Sequence of chain 1.G:
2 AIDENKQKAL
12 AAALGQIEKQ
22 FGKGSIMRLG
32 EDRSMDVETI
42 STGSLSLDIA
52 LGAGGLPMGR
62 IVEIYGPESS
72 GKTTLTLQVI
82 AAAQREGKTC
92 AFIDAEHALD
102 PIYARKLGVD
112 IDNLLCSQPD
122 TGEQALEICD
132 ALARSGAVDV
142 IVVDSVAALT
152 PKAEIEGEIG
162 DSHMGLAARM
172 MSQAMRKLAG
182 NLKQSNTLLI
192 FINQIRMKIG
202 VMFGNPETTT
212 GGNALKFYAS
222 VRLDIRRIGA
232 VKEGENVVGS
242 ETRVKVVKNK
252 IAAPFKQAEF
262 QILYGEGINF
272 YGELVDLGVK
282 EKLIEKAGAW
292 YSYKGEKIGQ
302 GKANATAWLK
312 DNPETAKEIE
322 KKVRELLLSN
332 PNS

This small molecule binds to this protein.
Small molecule (SMILES): Nc1ncnc2c1ncn2[C@@H]1O[C@H](COP(=O)(O)OP(=O)(O)OP(O)(O)=S)[C@@H](O)[C@H]1O

Binding-site contacts:
Ligand atom C6 contacts residue TYR104 of chain 1.H at 3.3 Å (hydrophobic).
Ligand atom PG contacts residue LYS251 of chain 1.G at 3.5 Å.
Ligand atom PB contacts residue LYS73 of chain 1.H at 3.6 Å.
Ligand atom O3B contacts residue SER70 of chain 1.H at 3.3 Å (h-bond).
Ligand atom N1 contacts residue TYR104 of chain 1.H at 3.5 Å.
Ligand atom C4 contacts residue TYR104 of chain 1.H at 3.7 Å (hydrophobic).
Ligand atom C2 contacts residue ALA254 of chain 1.G at 3.6 Å (hydrophobic).
Ligand atom S1G contacts residue LYS73 of chain 1.H at 3.6 Å.
Ligand atom O2B contacts residue SER71 of chain 1.H at 3.1 Å (h-bond).
Ligand atom O1A contacts residue GLY72 of chain 1.H at 3.5 Å.
Ligand atom S1G contacts residue GLU69 of chain 1.H at 3.5 Å.
Ligand atom S1G contacts residue PHE218 of chain 1.G at 3.6 Å.
Ligand atom O2G contacts residue MG1 of chain 1.Z at 2.2 Å.
Ligand atom O1B contacts residue MG1 of chain 1.Z at 2.2 Å.
Ligand atom PB contacts residue MG1 of chain 1.Z at 3.4 Å.
Ligand atom C5 contacts residue TYR104 of chain 1.H at 3.6 Å (hydrophobic).
Ligand atom O2G contacts residue LYS251 of chain 1.G at 3.1 Å (salt-bridge).
Ligand atom O2B contacts residue GLY72 of chain 1.H at 3.2 Å (h-bond).
Ligand atom C2 contacts residue ALA253 of chain 1.G at 3.5 Å (hydrophobic).
Ligand atom O1A contacts residue THR74 of chain 1.H at 3.7 Å.
Ligand atom C5' contacts residue GLY72 of chain 1.H at 3.6 Å.
Ligand atom PG contacts residue MG1 of chain 1.Z at 3.3 Å.
Ligand atom N7 contacts residue TYR104 of chain 1.H at 3.7 Å.
Ligand atom N6 contacts residue TYR104 of chain 1.H at 3.4 Å.
Ligand atom O3A contacts residue GLY72 of chain 1.H at 3.3 Å (h-bond).
Ligand atom N6 contacts residue LYS251 of chain 1.G at 3.5 Å (salt-bridge).
Ligand atom N1 contacts residue ALA253 of chain 1.G at 3.5 Å.
Ligand atom O1B contacts residue THR74 of chain 1.H at 3.1 Å (h-bond).
Ligand atom O2' contacts residue PRO255 of chain 1.G at 3.3 Å.
Ligand atom O2B contacts residue LYS73 of chain 1.H at 2.9 Å (salt-bridge).
Ligand atom O2' contacts residue ASN250 of chain 1.G at 3.0 Å (h-bond).
Ligand atom O3' contacts residue TYR265 of chain 1.H at 3.3 Å.
Ligand atom O3B contacts residue MG1 of chain 1.Z at 3.5 Å.
Ligand atom S1G contacts residue SER70 of chain 1.H at 3.4 Å (h-bond).
Ligand atom O1A contacts residue THR75 of chain 1.H at 2.7 Å (h-bond).
Ligand atom O2B contacts residue SER70 of chain 1.H at 3.6 Å (h-bond).
Ligand atom O3G contacts residue LYS251 of chain 1.G at 2.7 Å (salt-bridge).
Ligand atom O3G contacts residue LYS249 of chain 1.G at 3.2 Å (salt-bridge).
Ligand atom C2 contacts residue TYR104 of chain 1.H at 3.6 Å (hydrophobic).
Ligand atom N6 contacts residue ASP101 of chain 1.H at 3.5 Å (salt-bridge).

Sequence of chain 1.H:
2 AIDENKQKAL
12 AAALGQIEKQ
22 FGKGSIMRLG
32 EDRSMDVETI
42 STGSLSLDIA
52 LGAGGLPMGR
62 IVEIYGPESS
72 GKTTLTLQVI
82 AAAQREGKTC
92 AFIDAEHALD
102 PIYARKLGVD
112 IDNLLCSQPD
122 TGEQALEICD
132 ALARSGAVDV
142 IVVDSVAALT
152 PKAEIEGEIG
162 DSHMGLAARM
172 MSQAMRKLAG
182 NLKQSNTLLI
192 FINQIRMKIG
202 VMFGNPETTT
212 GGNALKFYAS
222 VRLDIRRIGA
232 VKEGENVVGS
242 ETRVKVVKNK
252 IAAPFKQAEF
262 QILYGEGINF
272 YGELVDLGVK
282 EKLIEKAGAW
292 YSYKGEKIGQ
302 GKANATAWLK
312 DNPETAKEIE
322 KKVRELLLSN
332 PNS